This protein binds this small molecule.
Small molecule (SMILES): CC(=O)N[C@@H]1[C@@H](O)[C@H](O)[C@@H](CO)O[C@H]1O

Sequence of chain 1.B:
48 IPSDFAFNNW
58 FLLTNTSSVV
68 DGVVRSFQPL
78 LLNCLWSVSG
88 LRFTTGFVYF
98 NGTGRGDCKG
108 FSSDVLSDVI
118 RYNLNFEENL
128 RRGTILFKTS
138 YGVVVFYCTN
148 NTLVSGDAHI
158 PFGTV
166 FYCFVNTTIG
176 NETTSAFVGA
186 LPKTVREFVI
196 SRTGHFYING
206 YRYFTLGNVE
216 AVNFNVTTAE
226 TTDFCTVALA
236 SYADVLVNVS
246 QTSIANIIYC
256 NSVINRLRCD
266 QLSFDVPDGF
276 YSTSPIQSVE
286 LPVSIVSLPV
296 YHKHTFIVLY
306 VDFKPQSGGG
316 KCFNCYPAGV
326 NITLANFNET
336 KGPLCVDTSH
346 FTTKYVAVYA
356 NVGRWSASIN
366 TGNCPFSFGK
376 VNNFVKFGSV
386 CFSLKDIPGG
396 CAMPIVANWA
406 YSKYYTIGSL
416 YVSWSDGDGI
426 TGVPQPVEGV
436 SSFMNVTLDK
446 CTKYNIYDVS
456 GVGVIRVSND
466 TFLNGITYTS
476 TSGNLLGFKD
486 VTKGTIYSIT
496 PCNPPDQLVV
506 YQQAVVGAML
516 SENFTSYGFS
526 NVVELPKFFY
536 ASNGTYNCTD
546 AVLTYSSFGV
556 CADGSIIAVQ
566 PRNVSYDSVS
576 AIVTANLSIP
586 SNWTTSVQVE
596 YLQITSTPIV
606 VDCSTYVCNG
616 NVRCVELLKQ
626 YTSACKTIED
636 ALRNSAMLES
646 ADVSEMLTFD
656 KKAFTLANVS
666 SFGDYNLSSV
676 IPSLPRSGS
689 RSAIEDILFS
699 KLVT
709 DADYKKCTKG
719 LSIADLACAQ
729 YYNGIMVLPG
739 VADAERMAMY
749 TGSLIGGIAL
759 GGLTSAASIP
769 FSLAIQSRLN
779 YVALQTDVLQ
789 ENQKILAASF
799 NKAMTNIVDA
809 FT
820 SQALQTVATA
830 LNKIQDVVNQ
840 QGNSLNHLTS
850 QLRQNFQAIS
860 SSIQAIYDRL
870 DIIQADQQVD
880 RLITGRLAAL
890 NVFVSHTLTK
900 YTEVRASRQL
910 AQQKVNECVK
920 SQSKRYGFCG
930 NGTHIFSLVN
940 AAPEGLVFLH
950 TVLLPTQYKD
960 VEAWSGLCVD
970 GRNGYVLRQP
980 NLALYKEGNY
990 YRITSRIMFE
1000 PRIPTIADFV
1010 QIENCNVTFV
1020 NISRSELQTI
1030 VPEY

Binding-site contacts:
Ligand atom O5 contacts residue ASN671 of chain 1.B at 2.8 Å (h-bond).
Ligand atom C7 contacts residue ASN671 of chain 1.B at 4.0 Å.
Ligand atom C3 contacts residue ASN671 of chain 1.B at 3.9 Å.
Ligand atom C1 contacts residue ASN671 of chain 1.B at 1.6 Å.
Ligand atom C5 contacts residue ASN671 of chain 1.B at 4.0 Å.
Ligand atom C2 contacts residue ASN671 of chain 1.B at 2.6 Å.
Ligand atom N2 contacts residue ASN671 of chain 1.B at 2.8 Å (h-bond).